Binding-site contacts:
Ligand atom O7 contacts residue ASN654 of chain 1.C at 3.2 Å (h-bond).
Ligand atom C5 contacts residue ASN654 of chain 1.C at 3.7 Å.
Ligand atom C4 contacts residue ASN654 of chain 1.C at 4.2 Å.
Ligand atom C1 contacts residue ASN654 of chain 1.C at 1.4 Å.
Ligand atom C2 contacts residue ASN654 of chain 1.C at 2.5 Å.
Ligand atom C8 contacts residue ASN654 of chain 1.C at 4.4 Å.
Ligand atom C8 contacts residue TYR652 of chain 1.C at 3.4 Å (hydrophobic).
Ligand atom N2 contacts residue ASN654 of chain 1.C at 2.9 Å (h-bond).
Ligand atom O5 contacts residue ASN654 of chain 1.C at 2.4 Å (h-bond).
Ligand atom C7 contacts residue ASN654 of chain 1.C at 3.2 Å.
Ligand atom C3 contacts residue ASN654 of chain 1.C at 3.8 Å.

Sequence of chain 1.C:
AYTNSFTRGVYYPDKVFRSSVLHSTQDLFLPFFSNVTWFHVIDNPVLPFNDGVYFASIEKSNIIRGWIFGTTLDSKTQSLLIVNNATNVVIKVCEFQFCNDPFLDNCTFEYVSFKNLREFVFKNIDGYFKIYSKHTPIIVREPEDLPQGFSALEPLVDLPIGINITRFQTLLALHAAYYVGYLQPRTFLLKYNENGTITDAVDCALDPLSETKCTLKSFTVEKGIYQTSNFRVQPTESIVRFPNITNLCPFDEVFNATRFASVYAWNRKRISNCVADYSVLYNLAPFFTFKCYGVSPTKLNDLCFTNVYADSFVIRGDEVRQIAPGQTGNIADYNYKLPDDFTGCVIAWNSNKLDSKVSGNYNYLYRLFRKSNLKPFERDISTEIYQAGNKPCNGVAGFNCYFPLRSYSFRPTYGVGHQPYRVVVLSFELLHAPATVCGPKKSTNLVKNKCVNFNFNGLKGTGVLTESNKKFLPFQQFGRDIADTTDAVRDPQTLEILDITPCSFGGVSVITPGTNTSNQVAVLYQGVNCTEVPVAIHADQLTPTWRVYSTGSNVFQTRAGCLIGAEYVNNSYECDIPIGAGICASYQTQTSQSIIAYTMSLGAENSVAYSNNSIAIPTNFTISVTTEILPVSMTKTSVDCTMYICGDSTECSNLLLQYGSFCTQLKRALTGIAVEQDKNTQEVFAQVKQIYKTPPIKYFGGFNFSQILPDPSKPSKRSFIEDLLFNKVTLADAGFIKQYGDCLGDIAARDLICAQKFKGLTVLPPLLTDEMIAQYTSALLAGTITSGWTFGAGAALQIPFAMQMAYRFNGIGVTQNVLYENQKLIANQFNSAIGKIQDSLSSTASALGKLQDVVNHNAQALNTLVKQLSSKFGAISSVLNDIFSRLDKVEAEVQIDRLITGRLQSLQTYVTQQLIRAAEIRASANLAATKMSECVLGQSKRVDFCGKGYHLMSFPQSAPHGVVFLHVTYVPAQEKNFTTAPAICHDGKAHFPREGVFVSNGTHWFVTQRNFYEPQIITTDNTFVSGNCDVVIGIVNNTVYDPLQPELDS

This small molecule binds to this protein.
Small molecule (SMILES): CC(=O)N[C@@H]1[C@@H](O)[C@H](O)[C@@H](CO)O[C@H]1O